Binding-site contacts:
Ligand atom N2 contacts residue ASN256 of chain 5.A at 2.9 Å (h-bond).
Ligand atom C3 contacts residue ASN256 of chain 5.A at 3.8 Å.
Ligand atom C6 contacts residue GLU259 of chain 5.A at 4.0 Å.
Ligand atom C8 contacts residue ASN256 of chain 5.A at 4.4 Å.
Ligand atom O6 contacts residue GLU259 of chain 5.A at 3.3 Å (salt-bridge).
Ligand atom O7 contacts residue ASN256 of chain 5.A at 3.3 Å (h-bond).
Ligand atom O5 contacts residue ASN256 of chain 5.A at 2.4 Å (h-bond).
Ligand atom C1 contacts residue ASN256 of chain 5.A at 1.4 Å.
Ligand atom C1 contacts residue THR258 of chain 5.A at 3.2 Å.
Ligand atom C5 contacts residue GLU259 of chain 5.A at 4.3 Å.
Ligand atom C2 contacts residue ASN256 of chain 5.A at 2.5 Å.
Ligand atom C5 contacts residue ASN256 of chain 5.A at 3.7 Å.
Ligand atom C4 contacts residue ASN256 of chain 5.A at 4.2 Å.
Ligand atom C6 contacts residue THR258 of chain 5.A at 4.4 Å.
Ligand atom O5 contacts residue THR258 of chain 5.A at 3.3 Å (h-bond).
Ligand atom C5 contacts residue THR258 of chain 5.A at 3.5 Å.
Ligand atom O5 contacts residue GLU259 of chain 5.A at 3.3 Å (salt-bridge).
Ligand atom C1 contacts residue GLU259 of chain 5.A at 4.2 Å.
Ligand atom C2 contacts residue THR258 of chain 5.A at 4.4 Å.
Ligand atom C7 contacts residue ASN256 of chain 5.A at 3.3 Å.

Sequence of chain 5.A:
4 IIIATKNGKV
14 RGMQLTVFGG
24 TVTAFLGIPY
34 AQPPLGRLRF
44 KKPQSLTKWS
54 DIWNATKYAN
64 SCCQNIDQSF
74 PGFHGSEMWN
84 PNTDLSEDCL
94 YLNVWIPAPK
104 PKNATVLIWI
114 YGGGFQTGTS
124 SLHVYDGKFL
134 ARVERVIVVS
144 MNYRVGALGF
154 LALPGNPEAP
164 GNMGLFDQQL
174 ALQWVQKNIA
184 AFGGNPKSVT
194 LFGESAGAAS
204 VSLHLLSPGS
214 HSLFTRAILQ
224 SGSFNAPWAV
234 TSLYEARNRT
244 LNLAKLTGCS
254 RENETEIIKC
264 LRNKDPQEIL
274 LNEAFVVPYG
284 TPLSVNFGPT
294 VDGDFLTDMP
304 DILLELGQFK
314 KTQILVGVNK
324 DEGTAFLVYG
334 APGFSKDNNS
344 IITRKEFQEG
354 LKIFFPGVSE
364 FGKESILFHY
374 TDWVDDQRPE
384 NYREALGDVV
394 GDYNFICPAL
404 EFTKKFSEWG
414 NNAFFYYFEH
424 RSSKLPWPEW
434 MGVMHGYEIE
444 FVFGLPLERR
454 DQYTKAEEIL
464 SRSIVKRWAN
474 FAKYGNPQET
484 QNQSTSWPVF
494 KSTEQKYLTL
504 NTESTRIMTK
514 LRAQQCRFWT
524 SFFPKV

This protein binds this small molecule.
Small molecule (SMILES): CC(=O)N[C@@H]1[C@@H](O)[C@H](O)[C@@H](CO)O[C@H]1O